Sequence of chain 1.F:
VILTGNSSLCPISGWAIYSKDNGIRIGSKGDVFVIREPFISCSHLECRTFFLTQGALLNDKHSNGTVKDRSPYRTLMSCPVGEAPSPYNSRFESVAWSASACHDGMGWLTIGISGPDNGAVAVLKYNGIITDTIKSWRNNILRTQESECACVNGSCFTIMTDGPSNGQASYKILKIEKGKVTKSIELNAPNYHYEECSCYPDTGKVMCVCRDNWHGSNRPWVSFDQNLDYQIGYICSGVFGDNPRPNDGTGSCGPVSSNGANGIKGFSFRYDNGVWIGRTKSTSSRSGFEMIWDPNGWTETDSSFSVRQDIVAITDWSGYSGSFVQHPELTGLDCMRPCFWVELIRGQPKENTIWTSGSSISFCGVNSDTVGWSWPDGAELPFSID

The small molecule below binds the protein below.
Small molecule (SMILES): CC(=O)N[C@H]1CO[C@H](CO[C@@H]2O[C@@H](C)[C@@H](O)[C@@H](O)[C@@H]2O)[C@@H](O)[C@@H]1O

Binding-site contacts:
Ligand atom C2 contacts residue GLU194 of chain 1.F at 4.2 Å.
Ligand atom O4 contacts residue LYS192 of chain 1.F at 4.1 Å.
Ligand atom C7 contacts residue GLN243 of chain 1.F at 3.6 Å.
Ligand atom C3 contacts residue ASN170 of chain 1.F at 3.8 Å.
Ligand atom O5 contacts residue ASN170 of chain 1.F at 2.4 Å (h-bond).
Ligand atom C4 contacts residue GLU194 of chain 1.F at 4.2 Å.
Ligand atom O2 contacts residue ASN170 of chain 1.F at 3.9 Å.
Ligand atom C1 contacts residue GLN243 of chain 1.F at 4.3 Å.
Ligand atom O3 contacts residue GLU194 of chain 1.F at 2.6 Å (salt-bridge).
Ligand atom N2 contacts residue ASN170 of chain 1.F at 2.9 Å (h-bond).
Ligand atom O7 contacts residue GLN243 of chain 1.F at 2.9 Å (h-bond).
Ligand atom N2 contacts residue GLN243 of chain 1.F at 4.2 Å.
Ligand atom C3 contacts residue GLU194 of chain 1.F at 3.2 Å.
Ligand atom C2 contacts residue ASN170 of chain 1.F at 4.5 Å.
Ligand atom O3 contacts residue LYS192 of chain 1.F at 3.6 Å (salt-bridge).
Ligand atom O2 contacts residue GLU194 of chain 1.F at 4.0 Å.
Ligand atom C1 contacts residue ASN170 of chain 1.F at 1.5 Å.
Ligand atom C8 contacts residue GLN243 of chain 1.F at 4.4 Å.
Ligand atom C2 contacts residue ASN170 of chain 1.F at 2.5 Å.
Ligand atom C4 contacts residue ASN170 of chain 1.F at 4.3 Å.
Ligand atom O7 contacts residue ASN170 of chain 1.F at 3.8 Å.
Ligand atom C5 contacts residue ASN170 of chain 1.F at 3.7 Å.
Ligand atom C7 contacts residue ASN170 of chain 1.F at 3.5 Å.
Ligand atom O3 contacts residue SER172 of chain 1.F at 3.5 Å (h-bond).
Ligand atom C2 contacts residue GLN243 of chain 1.F at 4.2 Å.